This protein binds this small molecule.
Small molecule (SMILES): Cc1nc2ccccc2nc1CCc1nc(N2CCCC2)nn1C

Binding-site contacts:
Ligand atom C04 contacts residue GLU275 of chain 1.D at 3.5 Å.
Ligand atom C14 contacts residue GLN280 of chain 1.D at 3.7 Å.
Ligand atom C22 contacts residue VAL232 of chain 1.D at 3.7 Å (hydrophobic).
Ligand atom C13 contacts residue PHE283 of chain 1.D at 3.6 Å (hydrophobic).
Ligand atom C09 contacts residue GLY279 of chain 1.D at 3.4 Å.
Ligand atom C17 contacts residue PHE283 of chain 1.D at 3.5 Å (hydrophobic).
Ligand atom C07 contacts residue GLY279 of chain 1.D at 3.4 Å.
Ligand atom N10 contacts residue MET267 of chain 1.D at 3.7 Å.
Ligand atom N08 contacts residue MET267 of chain 1.D at 3.8 Å.
Ligand atom C12 contacts residue GLY279 of chain 1.D at 3.8 Å.
Ligand atom C07 contacts residue TYR247 of chain 1.D at 3.4 Å (hydrophobic).
Ligand atom C05 contacts residue VAL276 of chain 1.D at 3.8 Å (hydrophobic).
Ligand atom C14 contacts residue MET267 of chain 1.D at 3.7 Å (hydrophobic).
Ligand atom N08 contacts residue TYR247 of chain 1.D at 2.6 Å (h-bond).
Ligand atom N10 contacts residue GLY279 of chain 1.D at 3.7 Å.
Ligand atom C03 contacts residue PRO266 of chain 1.D at 3.7 Å (hydrophobic).
Ligand atom C15 contacts residue PHE250 of chain 1.D at 3.7 Å (hydrophobic).
Ligand atom C24 contacts residue PHE250 of chain 1.D at 3.7 Å (hydrophobic).
Ligand atom N16 contacts residue PHE283 of chain 1.D at 3.4 Å.
Ligand atom C24 contacts residue MET267 of chain 1.D at 3.4 Å (hydrophobic).
Ligand atom C07 contacts residue MET267 of chain 1.D at 3.7 Å (hydrophobic).
Ligand atom C15 contacts residue PHE283 of chain 1.D at 3.8 Å (hydrophobic).
Ligand atom C20 contacts residue LEU229 of chain 1.D at 3.7 Å (hydrophobic).
Ligand atom C23 contacts residue ILE246 of chain 1.D at 3.7 Å (hydrophobic).
Ligand atom C22 contacts residue SER231 of chain 1.D at 3.2 Å.
Ligand atom C09 contacts residue TYR247 of chain 1.D at 3.8 Å (hydrophobic).
Ligand atom N08 contacts residue GLY279 of chain 1.D at 3.6 Å.
Ligand atom N01 contacts residue MET267 of chain 1.D at 3.5 Å.
Ligand atom C22 contacts residue ILE246 of chain 1.D at 3.5 Å (hydrophobic).
Ligand atom C13 contacts residue GLN280 of chain 1.D at 3.1 Å.
Ligand atom C13 contacts residue TYR247 of chain 1.D at 3.4 Å (hydrophobic).
Ligand atom N19 contacts residue GLN280 of chain 1.D at 3.0 Å (h-bond).
Ligand atom C18 contacts residue PHE283 of chain 1.D at 3.7 Å (hydrophobic).
Ligand atom C09 contacts residue MET267 of chain 1.D at 3.7 Å (hydrophobic).
Ligand atom C02 contacts residue MET267 of chain 1.D at 3.6 Å (hydrophobic).
Ligand atom C21 contacts residue SER231 of chain 1.D at 3.5 Å.
Ligand atom N01 contacts residue GLY279 of chain 1.D at 3.7 Å.
Ligand atom C04 contacts residue LYS272 of chain 1.D at 3.5 Å.
Ligand atom N11 contacts residue GLY279 of chain 1.D at 3.4 Å (h-bond).
Ligand atom N11 contacts residue MET267 of chain 1.D at 3.7 Å.

Sequence of chain 1.D:
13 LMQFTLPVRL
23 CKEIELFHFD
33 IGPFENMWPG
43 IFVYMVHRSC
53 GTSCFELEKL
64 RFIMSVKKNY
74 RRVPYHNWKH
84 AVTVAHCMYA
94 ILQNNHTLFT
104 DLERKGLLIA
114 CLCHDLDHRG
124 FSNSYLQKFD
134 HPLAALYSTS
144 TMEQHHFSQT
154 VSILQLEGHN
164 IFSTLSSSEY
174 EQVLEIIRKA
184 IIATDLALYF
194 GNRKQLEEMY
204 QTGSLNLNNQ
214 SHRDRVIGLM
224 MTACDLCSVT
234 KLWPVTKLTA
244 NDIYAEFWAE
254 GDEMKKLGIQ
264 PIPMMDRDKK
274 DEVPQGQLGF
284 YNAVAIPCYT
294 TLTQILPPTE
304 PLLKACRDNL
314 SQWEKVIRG